Sequence of chain 6.F:
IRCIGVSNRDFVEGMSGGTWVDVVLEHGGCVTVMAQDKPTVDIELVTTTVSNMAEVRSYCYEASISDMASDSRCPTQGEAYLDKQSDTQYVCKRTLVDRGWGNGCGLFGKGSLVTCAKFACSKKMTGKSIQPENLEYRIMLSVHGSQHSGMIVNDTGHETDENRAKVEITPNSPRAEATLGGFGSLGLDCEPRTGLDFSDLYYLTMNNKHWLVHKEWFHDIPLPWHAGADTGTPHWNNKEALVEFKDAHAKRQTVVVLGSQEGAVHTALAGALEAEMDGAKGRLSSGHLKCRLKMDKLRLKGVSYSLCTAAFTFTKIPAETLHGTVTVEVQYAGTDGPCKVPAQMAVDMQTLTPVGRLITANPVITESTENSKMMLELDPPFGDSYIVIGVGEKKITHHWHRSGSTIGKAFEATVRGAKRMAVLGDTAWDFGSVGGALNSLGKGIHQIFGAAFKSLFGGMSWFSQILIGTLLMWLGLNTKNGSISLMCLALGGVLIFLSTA

Binding-site contacts:
Ligand atom C7 contacts residue THR156 of chain 6.F at 3.4 Å.
Ligand atom O7 contacts residue HIS148 of chain 6.F at 3.3 Å (h-bond).
Ligand atom C8 contacts residue GLY157 of chain 6.F at 4.5 Å.
Ligand atom C2 contacts residue HIS148 of chain 6.F at 4.2 Å.
Ligand atom N2 contacts residue THR156 of chain 6.F at 4.3 Å.
Ligand atom C6 contacts residue ASP155 of chain 6.F at 4.3 Å.
Ligand atom C5 contacts residue THR156 of chain 6.F at 3.2 Å.
Ligand atom N2 contacts residue ASN154 of chain 6.F at 4.3 Å.
Ligand atom C8 contacts residue THR156 of chain 6.F at 2.9 Å.
Ligand atom C8 contacts residue HIS148 of chain 6.F at 1.2 Å.
Ligand atom C1 contacts residue GLY150 of chain 6.F at 3.8 Å.
Ligand atom O5 contacts residue THR156 of chain 6.F at 3.8 Å.
Ligand atom C6 contacts residue THR156 of chain 6.F at 1.8 Å.
Ligand atom N2 contacts residue MET151 of chain 6.F at 3.4 Å.
Ligand atom C6 contacts residue ASN154 of chain 6.F at 3.0 Å.
Ligand atom C1 contacts residue MET151 of chain 6.F at 3.6 Å (hydrophobic).
Ligand atom C2 contacts residue ASN154 of chain 6.F at 3.5 Å.
Ligand atom C8 contacts residue MET151 of chain 6.F at 4.1 Å (hydrophobic).
Ligand atom C3 contacts residue ASN154 of chain 6.F at 3.5 Å.
Ligand atom C6 contacts residue GLY157 of chain 6.F at 4.2 Å.
Ligand atom O6 contacts residue ASP155 of chain 6.F at 4.2 Å.
Ligand atom C2 contacts residue GLY150 of chain 6.F at 4.5 Å.
Ligand atom N2 contacts residue HIS148 of chain 6.F at 2.8 Å (h-bond).
Ligand atom C5 contacts residue ASN154 of chain 6.F at 2.1 Å.
Ligand atom O6 contacts residue ASN154 of chain 6.F at 2.4 Å (h-bond).
Ligand atom C4 contacts residue ASN154 of chain 6.F at 3.2 Å.
Ligand atom C7 contacts residue HIS148 of chain 6.F at 2.3 Å.
Ligand atom C7 contacts residue MET151 of chain 6.F at 4.0 Å (hydrophobic).
Ligand atom C4 contacts residue THR156 of chain 6.F at 4.1 Å.
Ligand atom O5 contacts residue ARG164 of chain 6.F at 4.3 Å.
Ligand atom C1 contacts residue ASN154 of chain 6.F at 2.5 Å.
Ligand atom C2 contacts residue MET151 of chain 6.F at 4.1 Å (hydrophobic).
Ligand atom O4 contacts residue THR156 of chain 6.F at 4.2 Å.
Ligand atom O6 contacts residue THR156 of chain 6.F at 1.2 Å (h-bond).
Ligand atom O7 contacts residue THR156 of chain 6.F at 2.4 Å.
Ligand atom N2 contacts residue GLY150 of chain 6.F at 4.1 Å.
Ligand atom O4 contacts residue ASN154 of chain 6.F at 3.5 Å (h-bond).
Ligand atom O5 contacts residue ASN154 of chain 6.F at 2.4 Å (h-bond).

The small molecule below binds the protein below.
Small molecule (SMILES): CC(=O)N[C@H]1[C@H](O[C@H]2[C@H](O)[C@@H](NC(C)=O)CO[C@@H]2CO)O[C@H](CO)[C@@H](O)[C@@H]1O